The protein below binds the small molecule below.
Small molecule (SMILES): CC(=O)N[C@H]1[C@H]([C@H](O)[C@H](O)CO)O[C@@](O[C@H](CO)[C@@H](O)[C@@H]2O[C@@H](C(=O)O)C[C@H](O)[C@H]2NC(C)=O)(C(=O)O)C[C@@H]1O

Binding-site contacts:
Ligand atom O1A contacts residue SER274 of chain 1.A at 2.3 Å (h-bond).
Ligand atom O9 contacts residue LYS68 of chain 1.A at 2.8 Å (salt-bridge).
Ligand atom C5 contacts residue ASN272 of chain 1.A at 3.9 Å.
Ligand atom O8 contacts residue ASN272 of chain 1.A at 3.5 Å (h-bond).
Ligand atom C11 contacts residue THR276 of chain 1.A at 3.7 Å.
Ligand atom O8 contacts residue LYS68 of chain 1.A at 3.9 Å.
Ligand atom C1 contacts residue SER274 of chain 1.A at 3.4 Å.
Ligand atom C1 contacts residue THR276 of chain 1.A at 3.5 Å.
Ligand atom O8 contacts residue THR276 of chain 1.A at 3.2 Å.
Ligand atom C10 contacts residue LEU62 of chain 1.A at 3.9 Å (hydrophobic).
Ligand atom C8 contacts residue GLN278 of chain 1.A at 3.7 Å.
Ligand atom C10 contacts residue ASN272 of chain 1.A at 3.7 Å.
Ligand atom C1 contacts residue LYS68 of chain 1.A at 3.8 Å.
Ligand atom C11 contacts residue ASN272 of chain 1.A at 3.4 Å.
Ligand atom C11 contacts residue PHE270 of chain 1.A at 3.8 Å (hydrophobic).
Ligand atom C11 contacts residue PHE75 of chain 1.B at 3.5 Å (hydrophobic).
Ligand atom O10 contacts residue PHE75 of chain 1.B at 3.5 Å.
Ligand atom O1B contacts residue THR276 of chain 1.A at 2.8 Å (h-bond).
Ligand atom C4 contacts residue ASN272 of chain 1.A at 4.0 Å.
Ligand atom C11 contacts residue GLN278 of chain 1.A at 3.4 Å.
Ligand atom O10 contacts residue LEU62 of chain 1.A at 3.6 Å.
Ligand atom C10 contacts residue PHE75 of chain 1.B at 3.9 Å (hydrophobic).
Ligand atom O1B contacts residue LYS68 of chain 1.A at 3.7 Å.
Ligand atom C6 contacts residue ASN272 of chain 1.A at 3.5 Å.
Ligand atom C9 contacts residue LEU67 of chain 1.A at 3.9 Å (hydrophobic).
Ligand atom O1B contacts residue ASN272 of chain 1.A at 3.7 Å.
Ligand atom C9 contacts residue LYS68 of chain 1.A at 3.8 Å.
Ligand atom O1B contacts residue SER274 of chain 1.A at 3.9 Å.
Ligand atom C10 contacts residue GLN278 of chain 1.A at 4.0 Å.
Ligand atom C11 contacts residue PHE65 of chain 1.A at 3.7 Å (hydrophobic).
Ligand atom C9 contacts residue GLN278 of chain 1.A at 3.2 Å.
Ligand atom O1A contacts residue LYS68 of chain 1.A at 3.2 Å (salt-bridge).
Ligand atom C7 contacts residue GLN278 of chain 1.A at 3.8 Å.
Ligand atom N5 contacts residue ASN272 of chain 1.A at 3.1 Å (h-bond).
Ligand atom N5 contacts residue GLN278 of chain 1.A at 3.7 Å.
Ligand atom O1A contacts residue THR276 of chain 1.A at 3.4 Å (h-bond).
Ligand atom C11 contacts residue LEU62 of chain 1.A at 4.0 Å (hydrophobic).
Ligand atom O8 contacts residue GLN278 of chain 1.A at 3.5 Å (h-bond).
Ligand atom C11 contacts residue HIS138 of chain 1.E at 3.4 Å.
Ligand atom O9 contacts residue LEU67 of chain 1.A at 3.2 Å.

Sequence of chain 1.B:
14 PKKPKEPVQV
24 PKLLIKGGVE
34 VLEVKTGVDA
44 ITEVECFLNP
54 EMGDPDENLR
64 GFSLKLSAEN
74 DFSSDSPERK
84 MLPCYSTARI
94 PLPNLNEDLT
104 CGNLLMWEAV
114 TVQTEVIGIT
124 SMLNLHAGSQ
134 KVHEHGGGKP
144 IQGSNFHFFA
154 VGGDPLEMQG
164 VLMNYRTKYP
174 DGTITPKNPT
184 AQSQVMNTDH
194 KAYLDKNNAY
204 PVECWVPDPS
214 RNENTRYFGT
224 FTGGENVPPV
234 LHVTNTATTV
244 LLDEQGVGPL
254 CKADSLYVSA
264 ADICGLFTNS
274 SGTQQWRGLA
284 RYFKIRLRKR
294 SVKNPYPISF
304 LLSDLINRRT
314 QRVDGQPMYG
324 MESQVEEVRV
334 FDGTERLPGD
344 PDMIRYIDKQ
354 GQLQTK

Sequence of chain 1.A:
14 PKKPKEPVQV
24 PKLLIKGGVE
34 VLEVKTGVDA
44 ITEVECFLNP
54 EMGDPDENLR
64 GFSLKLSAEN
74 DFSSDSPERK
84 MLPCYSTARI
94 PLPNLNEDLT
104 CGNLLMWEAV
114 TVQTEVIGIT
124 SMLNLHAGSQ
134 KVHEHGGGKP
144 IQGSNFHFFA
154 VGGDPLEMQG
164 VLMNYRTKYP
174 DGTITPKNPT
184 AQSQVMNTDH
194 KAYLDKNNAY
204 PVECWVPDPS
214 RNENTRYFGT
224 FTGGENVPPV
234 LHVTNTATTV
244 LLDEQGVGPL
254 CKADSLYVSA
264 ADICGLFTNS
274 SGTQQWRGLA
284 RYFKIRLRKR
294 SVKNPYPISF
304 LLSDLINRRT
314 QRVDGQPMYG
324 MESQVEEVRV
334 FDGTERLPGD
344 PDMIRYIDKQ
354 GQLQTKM

Sequence of chain 1.E:
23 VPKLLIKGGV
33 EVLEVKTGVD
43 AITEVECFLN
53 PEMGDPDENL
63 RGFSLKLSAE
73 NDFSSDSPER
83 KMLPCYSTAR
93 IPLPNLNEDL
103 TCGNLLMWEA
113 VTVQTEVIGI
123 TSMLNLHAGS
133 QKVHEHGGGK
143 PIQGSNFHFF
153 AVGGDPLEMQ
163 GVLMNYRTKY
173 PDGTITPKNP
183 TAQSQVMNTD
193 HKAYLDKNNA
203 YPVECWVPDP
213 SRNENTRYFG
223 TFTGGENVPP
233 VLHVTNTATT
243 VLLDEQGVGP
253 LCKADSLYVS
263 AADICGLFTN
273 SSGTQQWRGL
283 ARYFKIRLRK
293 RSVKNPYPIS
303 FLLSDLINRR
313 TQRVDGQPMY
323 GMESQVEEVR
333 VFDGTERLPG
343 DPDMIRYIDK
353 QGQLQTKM